Sequence of chain 1.C:
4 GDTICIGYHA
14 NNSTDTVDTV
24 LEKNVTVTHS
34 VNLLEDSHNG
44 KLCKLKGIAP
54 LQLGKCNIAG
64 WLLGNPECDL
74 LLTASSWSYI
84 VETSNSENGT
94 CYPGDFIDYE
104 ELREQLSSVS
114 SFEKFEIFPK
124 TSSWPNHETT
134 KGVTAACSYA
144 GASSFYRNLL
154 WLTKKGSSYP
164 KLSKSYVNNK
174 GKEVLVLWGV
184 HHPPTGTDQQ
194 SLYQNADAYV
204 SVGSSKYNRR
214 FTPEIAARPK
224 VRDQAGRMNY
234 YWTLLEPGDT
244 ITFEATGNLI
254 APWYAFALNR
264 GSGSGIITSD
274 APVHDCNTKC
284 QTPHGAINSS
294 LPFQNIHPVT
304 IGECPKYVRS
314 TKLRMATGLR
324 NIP

The protein below binds the small molecule below.
Small molecule (SMILES): CC(=O)N[C@H]1[C@H](O[C@H]2[C@H](O)[C@@H](NC(C)=O)CO[C@@H]2CO)O[C@H](CO)[C@@H](O[C@@H]2O[C@H](CO)[C@@H](O)[C@H](O)[C@@H]2O)[C@@H]1O

Binding-site contacts:
Ligand atom N2 contacts residue GLU70 of chain 1.C at 3.6 Å.
Ligand atom O7 contacts residue ARG225 of chain 1.C at 3.3 Å (salt-bridge).
Ligand atom C7 contacts residue ASN91 of chain 1.C at 3.1 Å.
Ligand atom C6 contacts residue ARG225 of chain 1.C at 3.8 Å.
Ligand atom C2 contacts residue GLU70 of chain 1.C at 4.5 Å.
Ligand atom C3 contacts residue ASN91 of chain 1.C at 3.5 Å.
Ligand atom C8 contacts residue GLU70 of chain 1.C at 3.7 Å.
Ligand atom C3 contacts residue ARG225 of chain 1.C at 4.0 Å.
Ligand atom O5 contacts residue GLU90 of chain 1.C at 4.3 Å.
Ligand atom C5 contacts residue ASN91 of chain 1.C at 3.5 Å.
Ligand atom C8 contacts residue ARG225 of chain 1.C at 3.8 Å.
Ligand atom C5 contacts residue ARG225 of chain 1.C at 4.1 Å.
Ligand atom C8 contacts residue ASN68 of chain 1.C at 3.4 Å.
Ligand atom C8 contacts residue CYS140 of chain 1.C at 4.2 Å (hydrophobic).
Ligand atom O5 contacts residue ASN91 of chain 1.C at 2.2 Å (h-bond).
Ligand atom C8 contacts residue ASN91 of chain 1.C at 4.4 Å.
Ligand atom C4 contacts residue ARG225 of chain 1.C at 4.3 Å.
Ligand atom C8 contacts residue CYS94 of chain 1.C at 3.7 Å (hydrophobic).
Ligand atom C1 contacts residue ASN91 of chain 1.C at 1.2 Å.
Ligand atom N2 contacts residue ASN91 of chain 1.C at 2.6 Å (h-bond).
Ligand atom N2 contacts residue ARG225 of chain 1.C at 3.7 Å.
Ligand atom C4 contacts residue ASN91 of chain 1.C at 4.0 Å.
Ligand atom C2 contacts residue ASN91 of chain 1.C at 2.1 Å.
Ligand atom O6 contacts residue GLU90 of chain 1.C at 3.5 Å.
Ligand atom O7 contacts residue ASN68 of chain 1.C at 3.2 Å (h-bond).
Ligand atom O6 contacts residue ARG225 of chain 1.C at 4.2 Å.
Ligand atom C8 contacts residue ALA139 of chain 1.C at 4.2 Å (hydrophobic).
Ligand atom C2 contacts residue ARG225 of chain 1.C at 4.1 Å.
Ligand atom C8 contacts residue PRO69 of chain 1.C at 4.4 Å (hydrophobic).
Ligand atom C1 contacts residue GLU70 of chain 1.C at 4.3 Å.
Ligand atom O7 contacts residue CYS94 of chain 1.C at 3.2 Å.
Ligand atom O5 contacts residue ARG225 of chain 1.C at 3.8 Å.
Ligand atom C8 contacts residue SER141 of chain 1.C at 4.0 Å.
Ligand atom C7 contacts residue ARG225 of chain 1.C at 3.3 Å.
Ligand atom C6 contacts residue GLU90 of chain 1.C at 3.8 Å.
Ligand atom O3 contacts residue ARG225 of chain 1.C at 2.9 Å (salt-bridge).
Ligand atom C7 contacts residue CYS94 of chain 1.C at 3.9 Å (hydrophobic).
Ligand atom C7 contacts residue ASN68 of chain 1.C at 3.7 Å.
Ligand atom C7 contacts residue GLU70 of chain 1.C at 3.9 Å.
Ligand atom O7 contacts residue ASN91 of chain 1.C at 3.1 Å (h-bond).